The protein below binds the small molecule below.
Small molecule (SMILES): CC(=O)N[C@@H]1[C@@H](O)[C@H](O)[C@@H](CO)O[C@H]1O

Binding-site contacts:
Ligand atom C4 contacts residue ASN258 of chain 1.B at 4.2 Å.
Ligand atom C1 contacts residue GLU261 of chain 1.B at 3.6 Å.
Ligand atom O5 contacts residue ASN258 of chain 1.B at 2.4 Å (h-bond).
Ligand atom C5 contacts residue ASN258 of chain 1.B at 3.6 Å.
Ligand atom C5 contacts residue GLU261 of chain 1.B at 4.3 Å.
Ligand atom N2 contacts residue ASN258 of chain 1.B at 2.9 Å (h-bond).
Ligand atom C7 contacts residue ASN258 of chain 1.B at 3.5 Å.
Ligand atom C3 contacts residue ASN258 of chain 1.B at 3.6 Å.
Ligand atom O5 contacts residue GLU261 of chain 1.B at 3.4 Å (salt-bridge).
Ligand atom O7 contacts residue ASN258 of chain 1.B at 3.1 Å (h-bond).
Ligand atom C2 contacts residue ASN258 of chain 1.B at 2.5 Å.
Ligand atom O6 contacts residue GLU261 of chain 1.B at 4.2 Å.
Ligand atom C1 contacts residue ASN258 of chain 1.B at 1.4 Å.

Sequence of chain 1.B:
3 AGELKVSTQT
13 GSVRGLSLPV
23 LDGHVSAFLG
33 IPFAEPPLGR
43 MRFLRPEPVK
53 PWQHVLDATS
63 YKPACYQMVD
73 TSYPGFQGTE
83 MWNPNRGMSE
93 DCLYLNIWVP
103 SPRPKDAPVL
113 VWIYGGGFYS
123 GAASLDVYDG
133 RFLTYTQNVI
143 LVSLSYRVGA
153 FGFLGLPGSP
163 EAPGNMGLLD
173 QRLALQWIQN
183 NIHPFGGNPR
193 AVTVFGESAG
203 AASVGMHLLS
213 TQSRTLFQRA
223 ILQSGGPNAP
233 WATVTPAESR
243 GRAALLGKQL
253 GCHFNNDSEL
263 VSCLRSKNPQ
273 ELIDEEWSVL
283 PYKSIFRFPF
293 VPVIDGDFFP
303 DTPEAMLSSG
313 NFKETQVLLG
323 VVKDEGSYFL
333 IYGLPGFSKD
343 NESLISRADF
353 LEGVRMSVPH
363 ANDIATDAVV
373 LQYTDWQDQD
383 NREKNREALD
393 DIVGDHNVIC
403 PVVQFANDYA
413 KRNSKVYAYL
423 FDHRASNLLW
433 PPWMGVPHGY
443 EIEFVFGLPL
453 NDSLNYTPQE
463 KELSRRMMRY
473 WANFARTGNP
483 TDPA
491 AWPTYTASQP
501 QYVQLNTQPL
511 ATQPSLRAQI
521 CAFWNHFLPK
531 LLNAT